A protein and the small-molecule ligand that binds it are described below.
Small molecule (SMILES): O=C(O)CCCCCOc1ccccc1CN(Cc1ccccc1)C(=O)c1ccc(-c2ccoc2)cc1

Sequence of chain 1.A:
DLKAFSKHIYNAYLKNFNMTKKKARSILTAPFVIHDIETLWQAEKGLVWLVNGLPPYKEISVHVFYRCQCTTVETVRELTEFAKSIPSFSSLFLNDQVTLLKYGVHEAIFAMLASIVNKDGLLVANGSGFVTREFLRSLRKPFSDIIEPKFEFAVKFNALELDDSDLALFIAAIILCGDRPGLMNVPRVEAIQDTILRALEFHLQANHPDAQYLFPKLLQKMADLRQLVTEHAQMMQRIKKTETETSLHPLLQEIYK

Binding-site contacts:
Ligand atom C17 contacts residue THR83 of chain 1.A at 3.4 Å.
Ligand atom C28 contacts residue TRP59 of chain 1.A at 3.5 Å (hydrophobic).
Ligand atom C12 contacts residue HIS118 of chain 1.A at 3.5 Å.
Ligand atom C30 contacts residue LEU50 of chain 1.A at 3.8 Å (hydrophobic).
Ligand atom C18 contacts residue ARG79 of chain 1.A at 3.8 Å.
Ligand atom O1 contacts residue LEU264 of chain 1.A at 3.4 Å.
Ligand atom C28 contacts residue ARG79 of chain 1.A at 3.4 Å.
Ligand atom C2 contacts residue ILE159 of chain 1.A at 3.5 Å (hydrophobic).
Ligand atom C29 contacts residue VAL76 of chain 1.A at 3.5 Å (hydrophobic).
Ligand atom O contacts residue CYS80 of chain 1.A at 3.7 Å.
Ligand atom C24 contacts residue LEU125 of chain 1.A at 3.4 Å (hydrophobic).
Ligand atom O3 contacts residue THR83 of chain 1.A at 3.4 Å.
Ligand atom C9 contacts residue HIS244 of chain 1.A at 3.8 Å.
Ligand atom O1 contacts residue HIS118 of chain 1.A at 2.8 Å (h-bond).
Ligand atom C16 contacts residue LEU134 of chain 1.A at 3.6 Å (hydrophobic).
Ligand atom O3 contacts residue LEU134 of chain 1.A at 3.7 Å.
Ligand atom C11 contacts residue THR84 of chain 1.A at 3.5 Å.
Ligand atom C24 contacts residue VAL129 of chain 1.A at 3.7 Å (hydrophobic).
Ligand atom C18 contacts residue VAL136 of chain 1.A at 3.6 Å (hydrophobic).
Ligand atom C1 contacts residue ILE159 of chain 1.A at 3.7 Å (hydrophobic).
Ligand atom C30 contacts residue TRP59 of chain 1.A at 3.6 Å (hydrophobic).
Ligand atom C26 contacts residue PHE122 of chain 1.A at 3.8 Å (hydrophobic).
Ligand atom O2 contacts residue MET248 of chain 1.A at 3.6 Å.
Ligand atom C17 contacts residue ARG79 of chain 1.A at 3.8 Å.
Ligand atom O1 contacts residue THR84 of chain 1.A at 2.9 Å (h-bond).
Ligand atom C6 contacts residue CYS80 of chain 1.A at 3.6 Å (hydrophobic).
Ligand atom C19 contacts residue VAL136 of chain 1.A at 3.6 Å (hydrophobic).
Ligand atom C2 contacts residue LYS162 of chain 1.A at 3.6 Å.
Ligand atom C11 contacts residue LEU264 of chain 1.A at 3.8 Å (hydrophobic).
Ligand atom O2 contacts residue HIS118 of chain 1.A at 3.3 Å (h-bond).
Ligand atom C23 contacts residue LEU134 of chain 1.A at 3.6 Å (hydrophobic).
Ligand atom O2 contacts residue TYR268 of chain 1.A at 2.6 Å (h-bond).
Ligand atom C12 contacts residue THR84 of chain 1.A at 3.7 Å.
Ligand atom C29 contacts residue VAL143 of chain 1.A at 3.6 Å (hydrophobic).
Ligand atom C10 contacts residue PHE77 of chain 1.A at 3.8 Å (hydrophobic).
Ligand atom C13 contacts residue LEU125 of chain 1.A at 3.8 Å (hydrophobic).
Ligand atom C23 contacts residue LEU125 of chain 1.A at 3.6 Å (hydrophobic).
Ligand atom O2 contacts residue HIS244 of chain 1.A at 2.8 Å (h-bond).
Ligand atom C21 contacts residue LEU125 of chain 1.A at 3.7 Å (hydrophobic).
Ligand atom C12 contacts residue TYR268 of chain 1.A at 3.7 Å (hydrophobic).